Binding-site contacts:
Ligand atom NH1 contacts residue ALA54 of chain 2.A at 4.3 Å.
Ligand atom NH2 contacts residue PHE423 of chain 2.A at 4.5 Å.
Ligand atom CZ contacts residue ALA28 of chain 2.A at 4.4 Å (hydrophobic).
Ligand atom NH1 contacts residue PHE21 of chain 2.A at 4.3 Å.
Ligand atom NE contacts residue MET58 of chain 2.A at 4.3 Å.
Ligand atom NH2 contacts residue TRP29 of chain 2.A at 4.0 Å.
Ligand atom CZ contacts residue TRP29 of chain 2.A at 4.5 Å (hydrophobic).
Ligand atom CD contacts residue PHE423 of chain 2.A at 4.4 Å (hydrophobic).
Ligand atom NH2 contacts residue THR422 of chain 2.A at 4.2 Å.
Ligand atom NE contacts residue ALA28 of chain 2.A at 4.2 Å.
Ligand atom NH2 contacts residue VAL419 of chain 2.A at 4.4 Å.
Ligand atom NH1 contacts residue ALA28 of chain 2.A at 4.2 Å.
Ligand atom CD contacts residue MET58 of chain 2.A at 4.0 Å (hydrophobic).
Ligand atom NH1 contacts residue SER25 of chain 2.A at 4.5 Å.

Sequence of chain 2.A:
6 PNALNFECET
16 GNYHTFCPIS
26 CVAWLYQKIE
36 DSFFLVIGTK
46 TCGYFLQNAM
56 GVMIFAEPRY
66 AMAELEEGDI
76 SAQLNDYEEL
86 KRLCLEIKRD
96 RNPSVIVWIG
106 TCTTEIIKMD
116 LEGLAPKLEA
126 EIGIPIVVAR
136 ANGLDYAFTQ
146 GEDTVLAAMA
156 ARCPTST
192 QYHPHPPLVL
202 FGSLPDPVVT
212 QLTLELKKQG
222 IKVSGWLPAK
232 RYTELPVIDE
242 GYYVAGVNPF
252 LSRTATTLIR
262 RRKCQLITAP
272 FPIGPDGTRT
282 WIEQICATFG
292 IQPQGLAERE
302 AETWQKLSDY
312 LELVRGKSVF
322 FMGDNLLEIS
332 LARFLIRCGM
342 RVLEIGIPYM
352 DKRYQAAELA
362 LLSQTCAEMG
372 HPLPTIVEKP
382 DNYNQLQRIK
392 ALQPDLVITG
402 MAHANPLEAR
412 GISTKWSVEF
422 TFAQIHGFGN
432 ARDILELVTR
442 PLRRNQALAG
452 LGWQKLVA

This protein binds this small molecule.
Small molecule (SMILES): [H]/N=C(/N)NC